Sequence of chain 1.A:
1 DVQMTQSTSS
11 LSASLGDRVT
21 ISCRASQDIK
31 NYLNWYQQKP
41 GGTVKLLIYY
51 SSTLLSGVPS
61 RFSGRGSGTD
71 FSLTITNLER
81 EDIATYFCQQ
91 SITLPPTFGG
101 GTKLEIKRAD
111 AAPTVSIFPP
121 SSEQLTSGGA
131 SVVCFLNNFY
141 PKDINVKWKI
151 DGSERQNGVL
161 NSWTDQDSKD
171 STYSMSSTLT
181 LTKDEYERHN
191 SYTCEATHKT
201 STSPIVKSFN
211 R

A small-molecule ligand and the protein it binds are described below.
Small molecule (SMILES): C[C@]12CC[C@H](O)C[C@H]1CC[C@@H]1[C@@H]2C[C@@H](O)[C@]2(C)[C@@H](C3=CC(=O)OC3)CC[C@]12O

Sequence of chain 1.B:
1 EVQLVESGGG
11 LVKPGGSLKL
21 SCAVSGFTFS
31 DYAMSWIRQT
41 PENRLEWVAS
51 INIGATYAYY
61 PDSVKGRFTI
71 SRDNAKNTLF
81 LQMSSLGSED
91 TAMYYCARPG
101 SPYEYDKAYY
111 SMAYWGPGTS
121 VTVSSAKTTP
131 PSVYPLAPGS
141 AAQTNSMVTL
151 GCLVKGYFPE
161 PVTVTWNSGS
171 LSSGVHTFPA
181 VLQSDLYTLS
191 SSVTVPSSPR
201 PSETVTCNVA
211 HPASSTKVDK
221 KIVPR

Binding-site contacts:
Ligand atom C21 contacts residue SER91 of chain 1.A at 3.2 Å.
Ligand atom C20 contacts residue SER91 of chain 1.A at 4.1 Å.
Ligand atom C22 contacts residue MET112 of chain 1.B at 3.8 Å (hydrophobic).
Ligand atom C23 contacts residue SER111 of chain 1.B at 4.0 Å.
Ligand atom C18 contacts residue SER50 of chain 1.B at 3.8 Å.
Ligand atom C6 contacts residue TYR57 of chain 1.B at 4.0 Å (hydrophobic).
Ligand atom O32 contacts residue TYR57 of chain 1.B at 3.6 Å.
Ligand atom O23 contacts residue SER91 of chain 1.A at 3.6 Å.
Ligand atom C22 contacts residue SER111 of chain 1.B at 3.6 Å.
Ligand atom O21 contacts residue GLN89 of chain 1.A at 3.8 Å.
Ligand atom O23 contacts residue SER111 of chain 1.B at 3.8 Å.
Ligand atom O12 contacts residue PRO99 of chain 1.B at 4.0 Å.
Ligand atom C19 contacts residue SER50 of chain 1.B at 3.7 Å.
Ligand atom O21 contacts residue SER91 of chain 1.A at 3.2 Å.
Ligand atom O23 contacts residue TYR110 of chain 1.B at 3.9 Å.
Ligand atom C16 contacts residue TYR109 of chain 1.B at 4.1 Å (hydrophobic).
Ligand atom C23 contacts residue TRP47 of chain 1.B at 3.8 Å (hydrophobic).
Ligand atom C22 contacts residue TYR109 of chain 1.B at 3.9 Å (hydrophobic).
Ligand atom O23 contacts residue TRP47 of chain 1.B at 3.8 Å.
Ligand atom C17 contacts residue TYR109 of chain 1.B at 3.7 Å (hydrophobic).
Ligand atom C15 contacts residue TYR109 of chain 1.B at 4.1 Å (hydrophobic).
Ligand atom O12 contacts residue ALA33 of chain 1.B at 3.9 Å.
Ligand atom C23 contacts residue SER91 of chain 1.A at 3.5 Å.
Ligand atom C5 contacts residue TYR57 of chain 1.B at 3.9 Å (hydrophobic).
Ligand atom C16 contacts residue SER91 of chain 1.A at 4.0 Å.
Ligand atom C18 contacts residue TRP47 of chain 1.B at 3.8 Å (hydrophobic).
Ligand atom O23 contacts residue GLN89 of chain 1.A at 3.4 Å (h-bond).
Ligand atom O21 contacts residue PRO96 of chain 1.A at 4.0 Å.
Ligand atom C12 contacts residue TYR109 of chain 1.B at 4.1 Å (hydrophobic).
Ligand atom C1 contacts residue ASN52 of chain 1.B at 4.0 Å.
Ligand atom C11 contacts residue ALA33 of chain 1.B at 3.9 Å (hydrophobic).
Ligand atom O14 contacts residue LEU94 of chain 1.A at 3.9 Å.
Ligand atom C16 contacts residue TYR110 of chain 1.B at 3.5 Å (hydrophobic).
Ligand atom O23 contacts residue MET112 of chain 1.B at 3.7 Å.
Ligand atom C23 contacts residue GLN89 of chain 1.A at 4.0 Å.
Ligand atom O21 contacts residue TRP47 of chain 1.B at 4.0 Å.
Ligand atom C1 contacts residue TYR109 of chain 1.B at 4.0 Å (hydrophobic).
Ligand atom C2 contacts residue ASN52 of chain 1.B at 3.5 Å.
Ligand atom C22 contacts residue TYR110 of chain 1.B at 3.7 Å (hydrophobic).
Ligand atom C23 contacts residue TYR110 of chain 1.B at 3.9 Å (hydrophobic).